Binding-site contacts:
Ligand atom P contacts residue SER73 of chain 55.C at 4.1 Å.
Ligand atom O2' contacts residue TYR111 of chain 51.D at 4.3 Å.
Ligand atom O4' contacts residue ARG12 of chain 51.D at 4.0 Å.
Ligand atom O2' contacts residue VAL14 of chain 51.D at 4.3 Å.
Ligand atom O3' contacts residue TRP75 of chain 55.C at 3.6 Å.
Ligand atom C2 contacts residue ARG12 of chain 51.D at 4.5 Å.
Ligand atom O2' contacts residue THR13 of chain 51.D at 3.7 Å.
Ligand atom OP2 contacts residue SER73 of chain 55.C at 4.0 Å.
Ligand atom C1' contacts residue ARG12 of chain 51.D at 3.9 Å.
Ligand atom O3' contacts residue THR13 of chain 51.D at 4.4 Å.
Ligand atom O5' contacts residue ARG12 of chain 51.D at 4.1 Å.
Ligand atom P contacts residue TYR111 of chain 51.D at 4.5 Å.
Ligand atom OP1 contacts residue VAL14 of chain 51.D at 3.4 Å.
Ligand atom O5' contacts residue TYR111 of chain 51.D at 4.4 Å.
Ligand atom OP1 contacts residue SER73 of chain 55.C at 3.2 Å (h-bond).
Ligand atom C4' contacts residue ARG12 of chain 51.D at 3.6 Å.
Ligand atom C5' contacts residue LYS131 of chain 55.C at 4.2 Å.
Ligand atom O5' contacts residue LYS131 of chain 55.C at 3.3 Å.
Ligand atom OP1 contacts residue TYR111 of chain 51.D at 3.6 Å (h-bond).
Ligand atom P contacts residue TRP75 of chain 55.C at 4.3 Å.
Ligand atom O2' contacts residue ARG12 of chain 51.D at 3.6 Å.
Ligand atom OP1 contacts residue TRP75 of chain 55.C at 3.9 Å.
Ligand atom C5' contacts residue ARG12 of chain 51.D at 4.3 Å.
Ligand atom OP1 contacts residue THR176 of chain 55.C at 3.4 Å (h-bond).
Ligand atom O2 contacts residue ARG12 of chain 51.D at 3.6 Å.
Ligand atom C4' contacts residue TRP75 of chain 55.C at 4.5 Å (hydrophobic).
Ligand atom O2' contacts residue ASP11 of chain 51.D at 3.5 Å.

Sequence of chain 51.D:
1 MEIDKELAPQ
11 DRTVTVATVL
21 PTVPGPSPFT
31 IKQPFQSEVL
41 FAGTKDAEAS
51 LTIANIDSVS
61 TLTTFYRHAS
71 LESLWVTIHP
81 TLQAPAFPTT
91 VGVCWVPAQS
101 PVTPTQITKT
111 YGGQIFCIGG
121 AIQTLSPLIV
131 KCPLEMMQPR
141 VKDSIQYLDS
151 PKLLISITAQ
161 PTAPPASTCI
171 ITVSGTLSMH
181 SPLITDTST

Sequence of chain 55.C:
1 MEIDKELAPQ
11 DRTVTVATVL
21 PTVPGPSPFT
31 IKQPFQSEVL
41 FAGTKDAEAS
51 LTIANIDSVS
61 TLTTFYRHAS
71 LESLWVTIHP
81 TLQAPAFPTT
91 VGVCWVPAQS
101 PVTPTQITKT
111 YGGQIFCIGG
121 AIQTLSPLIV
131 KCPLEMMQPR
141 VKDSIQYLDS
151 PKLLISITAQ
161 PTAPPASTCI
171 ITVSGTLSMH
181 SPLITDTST

A small-molecule ligand and the protein it binds are described below.
Small molecule (SMILES): Nc1ccn([C@@H]2O[C@H](CO[P](=O)(O)O[C@H]3[C@@H](O)[C@H](n4ccc(N)nc4=O)O[C@@H]3CO[P](=O)(O)O[C@H]3[C@@H](O)[C@H](n4ccc(N)nc4=O)O[C@@H]3CO)[C@@H](O)[C@H]2O)c(=O)n1